A small-molecule ligand and the protein it binds are described below.
Small molecule (SMILES): Nc1ncnc2c1ncn2[C@@H]1O[C@H](CO)[C@@H](O[P](=O)(O)OC[C@H]2O[C@@H](n3ccc(=O)[nH]c3=O)[C@H](O)[C@@H]2O[P](=O)(O)OC[C@H]2O[C@@H](n3ccc(=O)[nH]c3=O)[C@H](O)[C@@H]2O[P](=O)(O)OC[C@H]2O[C@@H](n3ccc(=O)[nH]c3=O)[C@H](O)[C@@H]2O[P](=O)(O)OC[C@H]2O[C@@H](n3ccc(=O)[nH]c3=O)[C@H](O)[C@@H]2O)[C@H]1O

Binding-site contacts:
Ligand atom OP1 contacts residue ASN55 of chain 1.A at 3.4 Å (h-bond).
Ligand atom C2 contacts residue ASN55 of chain 1.A at 3.1 Å.
Ligand atom OP1 contacts residue ARG56 of chain 1.A at 2.9 Å (salt-bridge).
Ligand atom N1 contacts residue TYR22 of chain 1.A at 3.5 Å.
Ligand atom O3' contacts residue ARG56 of chain 1.A at 3.6 Å.
Ligand atom O4' contacts residue LEU123 of chain 1.A at 3.2 Å.
Ligand atom C3' contacts residue ASP32 of chain 1.A at 3.6 Å.
Ligand atom C1' contacts residue ARG56 of chain 1.A at 3.5 Å.
Ligand atom O2' contacts residue TYR23 of chain 1.A at 3.5 Å.
Ligand atom O4 contacts residue PHE34 of chain 1.A at 3.5 Å.
Ligand atom C4 contacts residue PHE34 of chain 1.A at 3.5 Å (hydrophobic).
Ligand atom O2 contacts residue ASN55 of chain 1.A at 2.7 Å (h-bond).
Ligand atom C2 contacts residue TYR22 of chain 1.A at 3.5 Å (hydrophobic).
Ligand atom OP1 contacts residue TYR23 of chain 1.A at 2.6 Å (h-bond).
Ligand atom O2' contacts residue PHE34 of chain 1.A at 3.4 Å.
Ligand atom N3 contacts residue TYR22 of chain 1.A at 3.6 Å.
Ligand atom O2' contacts residue TYR22 of chain 1.A at 3.5 Å.
Ligand atom C4 contacts residue TYR22 of chain 1.A at 3.4 Å (hydrophobic).
Ligand atom C5 contacts residue TYR22 of chain 1.A at 3.2 Å (hydrophobic).
Ligand atom O2 contacts residue GLN19 of chain 1.A at 2.9 Å (h-bond).
Ligand atom C4' contacts residue ARG56 of chain 1.A at 3.5 Å.
Ligand atom N3 contacts residue LYS53 of chain 1.A at 2.7 Å (salt-bridge).
Ligand atom O2 contacts residue PHE54 of chain 1.A at 3.6 Å.
Ligand atom O2 contacts residue PHE34 of chain 1.A at 3.6 Å.
Ligand atom O2' contacts residue ASP32 of chain 1.A at 3.0 Å (salt-bridge).
Ligand atom C3' contacts residue PHE54 of chain 1.A at 3.4 Å (hydrophobic).
Ligand atom C5 contacts residue ILE139 of chain 1.A at 3.4 Å (hydrophobic).
Ligand atom O4 contacts residue ASN138 of chain 1.A at 3.5 Å (h-bond).
Ligand atom O4 contacts residue LYS53 of chain 1.A at 3.1 Å.
Ligand atom OP2 contacts residue ASN55 of chain 1.A at 3.5 Å.
Ligand atom O3' contacts residue ASP32 of chain 1.A at 2.5 Å (salt-bridge).
Ligand atom N3 contacts residue PHE34 of chain 1.A at 3.5 Å.
Ligand atom O4 contacts residue ILE139 of chain 1.A at 2.9 Å (h-bond).
Ligand atom C2 contacts residue PHE34 of chain 1.A at 3.5 Å (hydrophobic).
Ligand atom O2' contacts residue LYS33 of chain 1.A at 3.2 Å (salt-bridge).
Ligand atom N1 contacts residue ASN55 of chain 1.A at 3.6 Å (h-bond).
Ligand atom O4 contacts residue TYR22 of chain 1.A at 3.6 Å.
Ligand atom C4 contacts residue LYS53 of chain 1.A at 3.4 Å.
Ligand atom O4' contacts residue ARG56 of chain 1.A at 3.0 Å.
Ligand atom O2' contacts residue ASN55 of chain 1.A at 2.9 Å (h-bond).

Sequence of chain 1.A:
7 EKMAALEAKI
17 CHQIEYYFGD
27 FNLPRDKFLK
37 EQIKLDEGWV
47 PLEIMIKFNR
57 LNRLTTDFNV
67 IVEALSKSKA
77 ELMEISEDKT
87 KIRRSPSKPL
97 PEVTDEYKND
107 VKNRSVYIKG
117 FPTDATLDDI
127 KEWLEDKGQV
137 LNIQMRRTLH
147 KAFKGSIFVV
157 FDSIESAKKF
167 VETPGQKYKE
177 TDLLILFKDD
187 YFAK